Sequence of chain 1.D:
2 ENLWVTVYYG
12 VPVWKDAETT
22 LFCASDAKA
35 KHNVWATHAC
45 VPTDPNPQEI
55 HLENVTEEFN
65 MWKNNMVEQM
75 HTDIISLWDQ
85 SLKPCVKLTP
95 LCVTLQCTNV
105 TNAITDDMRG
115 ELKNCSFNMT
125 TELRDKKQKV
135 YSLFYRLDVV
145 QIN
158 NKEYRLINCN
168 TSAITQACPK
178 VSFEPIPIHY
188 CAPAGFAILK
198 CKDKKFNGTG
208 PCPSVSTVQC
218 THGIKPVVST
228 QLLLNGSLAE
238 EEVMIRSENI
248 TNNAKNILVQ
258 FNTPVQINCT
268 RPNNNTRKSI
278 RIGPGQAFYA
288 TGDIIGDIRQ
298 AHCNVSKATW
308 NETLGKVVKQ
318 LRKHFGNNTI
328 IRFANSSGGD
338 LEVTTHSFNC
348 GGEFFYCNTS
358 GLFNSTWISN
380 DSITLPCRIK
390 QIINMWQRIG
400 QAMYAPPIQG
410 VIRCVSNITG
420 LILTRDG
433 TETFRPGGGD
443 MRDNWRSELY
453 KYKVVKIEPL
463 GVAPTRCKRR

Binding-site contacts:
Ligand atom C8 contacts residue ASN301 of chain 1.D at 4.2 Å.
Ligand atom C1 contacts residue ASN265 of chain 1.D at 1.4 Å.
Ligand atom C3 contacts residue ASN265 of chain 1.D at 3.8 Å.
Ligand atom C2 contacts residue GLN263 of chain 1.D at 4.0 Å.
Ligand atom N2 contacts residue GLN263 of chain 1.D at 3.7 Å.
Ligand atom O7 contacts residue ASN265 of chain 1.D at 2.8 Å (h-bond).
Ligand atom O5 contacts residue ASN265 of chain 1.D at 2.3 Å (h-bond).
Ligand atom C5 contacts residue ASN265 of chain 1.D at 3.6 Å.
Ligand atom C6 contacts residue ARG412 of chain 1.D at 3.6 Å.
Ligand atom O3 contacts residue GLN263 of chain 1.D at 4.3 Å.
Ligand atom O6 contacts residue ARG412 of chain 1.D at 2.7 Å (salt-bridge).
Ligand atom C2 contacts residue ASN265 of chain 1.D at 2.5 Å.
Ligand atom C1 contacts residue ARG412 of chain 1.D at 4.3 Å.
Ligand atom O7 contacts residue ASN301 of chain 1.D at 4.1 Å.
Ligand atom C5 contacts residue ARG412 of chain 1.D at 4.4 Å.
Ligand atom C3 contacts residue GLN263 of chain 1.D at 3.6 Å.
Ligand atom C8 contacts residue ASN265 of chain 1.D at 4.3 Å.
Ligand atom C8 contacts residue SER303 of chain 1.D at 3.8 Å.
Ligand atom C1 contacts residue GLN263 of chain 1.D at 4.2 Å.
Ligand atom C7 contacts residue ASN265 of chain 1.D at 3.0 Å.
Ligand atom O5 contacts residue ARG412 of chain 1.D at 3.6 Å (salt-bridge).
Ligand atom C8 contacts residue VAL302 of chain 1.D at 4.3 Å (hydrophobic).
Ligand atom C4 contacts residue ASN265 of chain 1.D at 4.2 Å.
Ligand atom N2 contacts residue ASN265 of chain 1.D at 2.9 Å (h-bond).

The protein below binds the small molecule below.
Small molecule (SMILES): CC(=O)N[C@H]1[C@H](O[C@H]2[C@H](O)[C@@H](NC(C)=O)CO[C@@H]2CO)O[C@H](CO)[C@@H](O)[C@@H]1O